Binding-site contacts:
Ligand atom C27 contacts residue SER211 of chain 1.B at 3.5 Å.
Ligand atom C7 contacts residue GLY213 of chain 1.B at 3.6 Å.
Ligand atom C31 contacts residue CYS42 of chain 1.B at 3.6 Å (hydrophobic).
Ligand atom C7 contacts residue CYS216 of chain 1.B at 3.5 Å (hydrophobic).
Ligand atom C15 contacts residue TRP212 of chain 1.B at 3.6 Å (hydrophobic).
Ligand atom C30 contacts residue LEU25 of chain 1.B at 3.6 Å (hydrophobic).
Ligand atom O21 contacts residue GLY215 of chain 1.B at 3.0 Å (h-bond).
Ligand atom N14 contacts residue TRP212 of chain 1.B at 3.6 Å.
Ligand atom C33 contacts residue ASP44 of chain 1.B at 3.4 Å.
Ligand atom C2 contacts residue TRP212 of chain 1.B at 3.6 Å (hydrophobic).
Ligand atom C31 contacts residue HIS41 of chain 1.B at 3.7 Å.
Ligand atom C2 contacts residue HIS41 of chain 1.B at 3.5 Å.
Ligand atom C28 contacts residue GLY85 of chain 1.B at 3.6 Å.
Ligand atom O22 contacts residue LYS45 of chain 1.B at 3.7 Å.
Ligand atom O21 contacts residue GLN214 of chain 1.B at 3.5 Å (h-bond).
Ligand atom N8 contacts residue ASP186 of chain 1.B at 3.6 Å.
Ligand atom O23 contacts residue SER192 of chain 1.B at 2.9 Å (h-bond).
Ligand atom N12 contacts residue TRP212 of chain 1.B at 3.5 Å.
Ligand atom C19 contacts residue SER187 of chain 1.B at 3.3 Å.
Ligand atom C25 contacts residue HIS41 of chain 1.B at 3.5 Å.
Ligand atom N16 contacts residue ASP44 of chain 1.B at 3.4 Å (salt-bridge).
Ligand atom C24 contacts residue CYS188 of chain 1.B at 3.5 Å (hydrophobic).
Ligand atom C33 contacts residue GLY85 of chain 1.B at 3.4 Å.
Ligand atom N16 contacts residue HIS41 of chain 1.B at 3.1 Å (h-bond).
Ligand atom O21 contacts residue CYS216 of chain 1.B at 3.3 Å (h-bond).
Ligand atom N12 contacts residue SER192 of chain 1.B at 3.5 Å (h-bond).
Ligand atom C28 contacts residue ASP44 of chain 1.B at 3.4 Å.
Ligand atom C11 contacts residue ASP44 of chain 1.B at 3.5 Å.
Ligand atom O23 contacts residue HIS41 of chain 1.B at 2.8 Å (h-bond).
Ligand atom C7 contacts residue GLY215 of chain 1.B at 3.7 Å.
Ligand atom C26 contacts residue HIS41 of chain 1.B at 3.4 Å.
Ligand atom N14 contacts residue ASP44 of chain 1.B at 2.6 Å (salt-bridge).
Ligand atom O21 contacts residue GLY213 of chain 1.B at 3.2 Å.
Ligand atom N8 contacts residue CYS216 of chain 1.B at 3.6 Å.
Ligand atom C27 contacts residue LYS189 of chain 1.B at 3.5 Å.
Ligand atom C17 contacts residue TRP212 of chain 1.B at 3.6 Å (hydrophobic).
Ligand atom C27 contacts residue SER192 of chain 1.B at 3.4 Å.
Ligand atom C27 contacts residue CYS188 of chain 1.B at 3.3 Å (hydrophobic).
Ligand atom C19 contacts residue ASP186 of chain 1.B at 3.6 Å.
Ligand atom C35 contacts residue GLY85 of chain 1.B at 3.6 Å.

Sequence of chain 1.B:
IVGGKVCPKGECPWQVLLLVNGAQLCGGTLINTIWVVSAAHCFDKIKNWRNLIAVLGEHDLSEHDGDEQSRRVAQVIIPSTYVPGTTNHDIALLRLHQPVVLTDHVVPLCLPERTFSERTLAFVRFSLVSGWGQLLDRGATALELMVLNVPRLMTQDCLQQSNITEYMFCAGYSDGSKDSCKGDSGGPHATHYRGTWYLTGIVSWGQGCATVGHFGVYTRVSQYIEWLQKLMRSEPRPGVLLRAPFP

A small-molecule ligand and the protein it binds are described below.
Small molecule (SMILES): O=C(NCc1cccc(-n2ncc(C(=O)Nc3ccc4c(c3)C(=O)N=C4)c2O)c1)Nc1ccccc1